The protein below binds the small molecule below.
Small molecule (SMILES): CC(=O)N[C@@H]1[C@@H](O)[C@H](O)[C@@H](CO)O[C@H]1O

Binding-site contacts:
Ligand atom C1 contacts residue ASN165 of chain 1.B at 4.3 Å.
Ligand atom C8 contacts residue SER112 of chain 1.B at 3.3 Å.
Ligand atom O7 contacts residue LYS113 of chain 1.B at 3.0 Å (salt-bridge).
Ligand atom O6 contacts residue ASN165 of chain 1.B at 3.9 Å.
Ligand atom C8 contacts residue LYS113 of chain 1.B at 3.3 Å.
Ligand atom N2 contacts residue SER112 of chain 1.B at 3.2 Å.
Ligand atom C2 contacts residue SER112 of chain 1.B at 3.9 Å.
Ligand atom C8 contacts residue ASP111 of chain 1.B at 4.2 Å.
Ligand atom C7 contacts residue SER112 of chain 1.B at 3.2 Å.
Ligand atom C5 contacts residue ASN165 of chain 1.B at 3.6 Å.
Ligand atom C7 contacts residue LYS113 of chain 1.B at 3.4 Å.
Ligand atom C6 contacts residue ASN165 of chain 1.B at 3.2 Å.
Ligand atom N2 contacts residue LYS113 of chain 1.B at 4.5 Å.
Ligand atom O7 contacts residue SER112 of chain 1.B at 2.9 Å (h-bond).
Ligand atom O5 contacts residue ASN165 of chain 1.B at 3.4 Å (h-bond).
Ligand atom C1 contacts residue SER112 of chain 1.B at 3.4 Å.

Sequence of chain 1.B:
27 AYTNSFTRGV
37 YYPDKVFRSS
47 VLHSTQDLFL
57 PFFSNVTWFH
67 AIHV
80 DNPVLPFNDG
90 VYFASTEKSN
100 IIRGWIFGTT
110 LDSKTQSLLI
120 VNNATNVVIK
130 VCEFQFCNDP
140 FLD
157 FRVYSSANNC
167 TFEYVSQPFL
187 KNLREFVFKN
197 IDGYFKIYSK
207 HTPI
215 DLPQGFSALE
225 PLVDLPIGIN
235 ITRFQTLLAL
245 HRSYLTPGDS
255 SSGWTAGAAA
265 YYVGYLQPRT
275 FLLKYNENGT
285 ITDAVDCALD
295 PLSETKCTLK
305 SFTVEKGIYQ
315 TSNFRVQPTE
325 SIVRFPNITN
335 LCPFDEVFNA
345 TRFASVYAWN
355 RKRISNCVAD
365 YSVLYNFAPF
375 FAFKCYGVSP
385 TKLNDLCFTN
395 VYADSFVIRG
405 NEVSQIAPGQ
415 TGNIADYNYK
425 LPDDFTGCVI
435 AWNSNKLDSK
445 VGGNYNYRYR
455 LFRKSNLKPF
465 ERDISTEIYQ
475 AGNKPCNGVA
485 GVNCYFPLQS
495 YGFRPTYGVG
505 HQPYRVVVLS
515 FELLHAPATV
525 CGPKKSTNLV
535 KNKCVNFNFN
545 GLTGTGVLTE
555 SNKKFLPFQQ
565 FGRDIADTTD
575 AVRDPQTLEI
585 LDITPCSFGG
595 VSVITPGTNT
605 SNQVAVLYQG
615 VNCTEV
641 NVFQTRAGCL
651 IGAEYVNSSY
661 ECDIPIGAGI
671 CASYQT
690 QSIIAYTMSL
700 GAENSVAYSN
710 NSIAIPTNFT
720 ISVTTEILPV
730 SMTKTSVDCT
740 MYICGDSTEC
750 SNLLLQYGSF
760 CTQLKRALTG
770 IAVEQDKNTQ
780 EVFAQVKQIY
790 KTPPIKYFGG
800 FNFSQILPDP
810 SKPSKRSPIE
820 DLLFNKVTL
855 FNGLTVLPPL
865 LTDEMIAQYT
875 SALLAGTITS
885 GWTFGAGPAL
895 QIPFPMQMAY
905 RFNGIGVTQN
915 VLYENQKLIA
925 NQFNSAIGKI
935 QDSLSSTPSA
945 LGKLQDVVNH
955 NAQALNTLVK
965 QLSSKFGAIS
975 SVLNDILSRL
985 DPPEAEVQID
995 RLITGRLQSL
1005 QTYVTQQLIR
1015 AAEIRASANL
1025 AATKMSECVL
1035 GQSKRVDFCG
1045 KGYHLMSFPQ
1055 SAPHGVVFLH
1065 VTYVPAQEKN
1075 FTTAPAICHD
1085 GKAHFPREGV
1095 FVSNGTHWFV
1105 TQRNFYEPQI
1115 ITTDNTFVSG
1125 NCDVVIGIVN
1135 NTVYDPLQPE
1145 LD